Binding-site contacts:
Ligand atom C3 contacts residue LYS403 of chain 1.A at 4.3 Å.
Ligand atom O7 contacts residue LYS403 of chain 1.A at 3.9 Å.
Ligand atom C8 contacts residue ASN405 of chain 1.A at 4.1 Å.
Ligand atom N2 contacts residue ASN405 of chain 1.A at 2.9 Å (h-bond).
Ligand atom C8 contacts residue PRO404 of chain 1.A at 4.0 Å (hydrophobic).
Ligand atom N2 contacts residue LYS403 of chain 1.A at 2.6 Å (salt-bridge).
Ligand atom C2 contacts residue LYS403 of chain 1.A at 3.4 Å.
Ligand atom C8 contacts residue LYS403 of chain 1.A at 3.2 Å.
Ligand atom C5 contacts residue ASN405 of chain 1.A at 3.7 Å.
Ligand atom C1 contacts residue MET402 of chain 1.A at 4.5 Å (hydrophobic).
Ligand atom C7 contacts residue ASN405 of chain 1.A at 3.1 Å.
Ligand atom O5 contacts residue ASN405 of chain 1.A at 2.4 Å (h-bond).
Ligand atom C1 contacts residue ASN405 of chain 1.A at 1.4 Å.
Ligand atom C3 contacts residue ASN405 of chain 1.A at 3.8 Å.
Ligand atom C2 contacts residue ASN405 of chain 1.A at 2.4 Å.
Ligand atom C1 contacts residue LYS403 of chain 1.A at 3.1 Å.
Ligand atom O7 contacts residue ASN405 of chain 1.A at 3.0 Å (h-bond).
Ligand atom O5 contacts residue LYS403 of chain 1.A at 4.5 Å.
Ligand atom C4 contacts residue ASN405 of chain 1.A at 4.2 Å.
Ligand atom C7 contacts residue LYS403 of chain 1.A at 3.0 Å.

The small molecule below binds the protein below.
Small molecule (SMILES): CC(=O)N[C@@H]1[C@@H](O)[C@H](O)[C@@H](CO)O[C@H]1O

Sequence of chain 1.A:
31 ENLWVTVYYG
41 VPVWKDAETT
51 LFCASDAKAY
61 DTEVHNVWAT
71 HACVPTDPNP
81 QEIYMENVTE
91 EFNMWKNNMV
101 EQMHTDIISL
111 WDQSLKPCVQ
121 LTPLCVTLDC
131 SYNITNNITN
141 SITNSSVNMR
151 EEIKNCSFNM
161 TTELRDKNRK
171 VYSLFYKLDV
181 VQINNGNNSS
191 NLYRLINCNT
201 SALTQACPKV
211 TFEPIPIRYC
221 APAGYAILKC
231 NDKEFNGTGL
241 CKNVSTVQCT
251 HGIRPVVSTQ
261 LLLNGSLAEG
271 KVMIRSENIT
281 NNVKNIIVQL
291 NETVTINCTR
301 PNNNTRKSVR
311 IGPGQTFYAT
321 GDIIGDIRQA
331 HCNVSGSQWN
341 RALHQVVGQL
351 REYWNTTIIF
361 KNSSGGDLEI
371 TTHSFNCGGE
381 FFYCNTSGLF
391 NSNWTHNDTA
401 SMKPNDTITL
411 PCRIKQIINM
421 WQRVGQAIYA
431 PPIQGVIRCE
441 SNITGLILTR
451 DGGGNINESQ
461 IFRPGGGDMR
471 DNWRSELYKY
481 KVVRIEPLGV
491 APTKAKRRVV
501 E